Sequence of chain 14.A:
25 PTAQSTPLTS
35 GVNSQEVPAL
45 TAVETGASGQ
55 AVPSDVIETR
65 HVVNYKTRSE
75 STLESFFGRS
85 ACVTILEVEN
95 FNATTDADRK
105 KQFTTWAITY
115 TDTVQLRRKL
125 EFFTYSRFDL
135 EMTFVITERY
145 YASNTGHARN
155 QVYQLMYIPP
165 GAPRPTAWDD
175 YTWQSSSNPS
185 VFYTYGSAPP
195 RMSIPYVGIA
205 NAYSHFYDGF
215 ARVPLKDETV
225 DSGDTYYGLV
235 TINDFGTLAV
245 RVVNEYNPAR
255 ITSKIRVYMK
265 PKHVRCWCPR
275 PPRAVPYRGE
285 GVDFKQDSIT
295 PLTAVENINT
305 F

Sequence of chain 15.A:
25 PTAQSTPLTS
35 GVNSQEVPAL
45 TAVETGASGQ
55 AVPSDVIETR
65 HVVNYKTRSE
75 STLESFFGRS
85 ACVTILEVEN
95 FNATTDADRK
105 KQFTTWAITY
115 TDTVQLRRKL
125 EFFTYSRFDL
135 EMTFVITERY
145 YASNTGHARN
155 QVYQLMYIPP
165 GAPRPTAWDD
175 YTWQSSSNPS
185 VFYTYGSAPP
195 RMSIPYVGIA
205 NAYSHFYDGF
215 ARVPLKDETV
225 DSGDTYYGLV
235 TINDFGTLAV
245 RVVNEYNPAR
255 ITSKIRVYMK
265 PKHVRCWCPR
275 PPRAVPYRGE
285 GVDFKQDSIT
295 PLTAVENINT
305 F

A small-molecule ligand and the protein it binds are described below.
Small molecule (SMILES): CCCCO[C@]1(C(=O)O)C[C@H](O)[C@@H](NC(C)=O)[C@H]([C@H](O)[C@H](O)CO)O1

Binding-site contacts:
Ligand atom C8 contacts residue ALA146 of chain 15.A at 4.4 Å (hydrophobic).
Ligand atom C4 contacts residue TYR145 of chain 15.A at 3.6 Å (hydrophobic).
Ligand atom C11 contacts residue TYR145 of chain 15.A at 3.8 Å (hydrophobic).
Ligand atom O8 contacts residue ALA146 of chain 15.A at 3.4 Å.
Ligand atom O10 contacts residue ASN96 of chain 14.A at 4.3 Å.
Ligand atom C1 contacts residue PRO252 of chain 14.A at 4.1 Å (hydrophobic).
Ligand atom C5 contacts residue TYR145 of chain 15.A at 3.4 Å (hydrophobic).
Ligand atom C9 contacts residue TYR145 of chain 15.A at 4.2 Å (hydrophobic).
Ligand atom O9 contacts residue TYR145 of chain 15.A at 4.3 Å.
Ligand atom O1A contacts residue ASN148 of chain 15.A at 4.5 Å.
Ligand atom O4 contacts residue ASN251 of chain 14.A at 4.3 Å.
Ligand atom N5 contacts residue TYR145 of chain 15.A at 2.6 Å (h-bond).
Ligand atom O4 contacts residue TYR250 of chain 14.A at 3.0 Å.
Ligand atom C6 contacts residue TYR145 of chain 15.A at 3.4 Å (hydrophobic).
Ligand atom O1B contacts residue ALA146 of chain 15.A at 4.3 Å.
Ligand atom O10 contacts residue TYR250 of chain 14.A at 2.3 Å (h-bond).
Ligand atom O1A contacts residue ALA146 of chain 15.A at 3.2 Å.
Ligand atom C11 contacts residue ARG143 of chain 15.A at 3.9 Å.
Ligand atom O4 contacts residue TYR145 of chain 15.A at 4.1 Å.
Ligand atom N5 contacts residue TYR250 of chain 14.A at 3.9 Å.
Ligand atom C6 contacts residue ALA146 of chain 15.A at 4.3 Å (hydrophobic).
Ligand atom C4 contacts residue PRO252 of chain 14.A at 4.3 Å (hydrophobic).
Ligand atom C7 contacts residue TYR145 of chain 15.A at 3.9 Å (hydrophobic).
Ligand atom O4 contacts residue PRO252 of chain 14.A at 4.0 Å.
Ligand atom C4 contacts residue TYR250 of chain 14.A at 4.3 Å (hydrophobic).
Ligand atom C1 contacts residue ALA146 of chain 15.A at 4.0 Å (hydrophobic).
Ligand atom C10 contacts residue TYR250 of chain 14.A at 2.9 Å (hydrophobic).
Ligand atom O1B contacts residue SER147 of chain 15.A at 2.6 Å (h-bond).
Ligand atom O1A contacts residue SER147 of chain 15.A at 3.1 Å (h-bond).
Ligand atom C10 contacts residue TYR145 of chain 15.A at 3.6 Å (hydrophobic).
Ligand atom C11 contacts residue TYR250 of chain 14.A at 3.1 Å (hydrophobic).
Ligand atom C1 contacts residue SER147 of chain 15.A at 3.6 Å.
Ligand atom C3 contacts residue PRO252 of chain 14.A at 4.3 Å (hydrophobic).
Ligand atom O1B contacts residue PRO252 of chain 14.A at 3.4 Å.